Binding-site contacts:
Ligand atom O2 contacts residue PRO52 of chain 1.A at 3.4 Å.
Ligand atom O3 contacts residue TRP265 of chain 1.A at 3.0 Å (h-bond).
Ligand atom O2 contacts residue GLY296 of chain 1.A at 3.1 Å.
Ligand atom C2 contacts residue ARG20 of chain 1.A at 3.7 Å.
Ligand atom C2 contacts residue GLN22 of chain 1.A at 3.8 Å.
Ligand atom C4 contacts residue GOL1 of chain 1.D at 3.6 Å.
Ligand atom C1 contacts residue SER297 of chain 1.A at 3.8 Å.
Ligand atom C3 contacts residue ASP266 of chain 1.A at 3.4 Å.
Ligand atom O4 contacts residue GOL1 of chain 1.D at 2.8 Å (h-bond).
Ligand atom O2 contacts residue PHE260 of chain 1.A at 3.7 Å.
Ligand atom O3 contacts residue ASP132 of chain 1.A at 2.6 Å (salt-bridge).
Ligand atom C5 contacts residue TRP265 of chain 1.A at 3.6 Å (hydrophobic).
Ligand atom O2 contacts residue GLY134 of chain 1.A at 3.4 Å (h-bond).
Ligand atom O1 contacts residue GLY296 of chain 1.A at 3.4 Å.
Ligand atom C5 contacts residue TYR249 of chain 1.A at 3.5 Å (hydrophobic).
Ligand atom O4 contacts residue ARG20 of chain 1.A at 3.8 Å.
Ligand atom O2 contacts residue GLN22 of chain 1.A at 2.8 Å (h-bond).
Ligand atom C1 contacts residue PHE136 of chain 1.A at 3.8 Å (hydrophobic).
Ligand atom O5 contacts residue ARG20 of chain 1.A at 3.0 Å (salt-bridge).
Ligand atom O2 contacts residue ASP132 of chain 1.A at 2.7 Å (salt-bridge).
Ligand atom O3 contacts residue LYS131 of chain 1.A at 3.8 Å.
Ligand atom C5 contacts residue TRP192 of chain 1.A at 3.5 Å (hydrophobic).
Ligand atom O2 contacts residue SER297 of chain 1.A at 3.2 Å (h-bond).
Ligand atom O1 contacts residue SER297 of chain 1.A at 2.9 Å (h-bond).
Ligand atom C3 contacts residue ASP132 of chain 1.A at 3.6 Å.
Ligand atom O2 contacts residue PHE136 of chain 1.A at 3.7 Å.
Ligand atom O5 contacts residue GOL1 of chain 1.D at 3.2 Å.
Ligand atom C2 contacts residue GOL1 of chain 1.D at 3.8 Å.
Ligand atom C2 contacts residue ASP132 of chain 1.A at 3.4 Å.
Ligand atom C2 contacts residue PHE136 of chain 1.A at 3.7 Å (hydrophobic).
Ligand atom O3 contacts residue GLN22 of chain 1.A at 3.0 Å (h-bond).
Ligand atom C2 contacts residue SER297 of chain 1.A at 3.8 Å.
Ligand atom C1 contacts residue GOL1 of chain 1.D at 3.3 Å.
Ligand atom O1 contacts residue GOL1 of chain 1.D at 2.6 Å (h-bond).
Ligand atom O5 contacts residue TRP265 of chain 1.A at 3.5 Å (h-bond).
Ligand atom O4 contacts residue TRP265 of chain 1.A at 3.4 Å.
Ligand atom O4 contacts residue TRP192 of chain 1.A at 3.7 Å.
Ligand atom C4 contacts residue ARG20 of chain 1.A at 3.8 Å.
Ligand atom O3 contacts residue ASP266 of chain 1.A at 2.6 Å (salt-bridge).
Ligand atom C1 contacts residue TRP265 of chain 1.A at 3.4 Å (hydrophobic).

Sequence of chain 1.A:
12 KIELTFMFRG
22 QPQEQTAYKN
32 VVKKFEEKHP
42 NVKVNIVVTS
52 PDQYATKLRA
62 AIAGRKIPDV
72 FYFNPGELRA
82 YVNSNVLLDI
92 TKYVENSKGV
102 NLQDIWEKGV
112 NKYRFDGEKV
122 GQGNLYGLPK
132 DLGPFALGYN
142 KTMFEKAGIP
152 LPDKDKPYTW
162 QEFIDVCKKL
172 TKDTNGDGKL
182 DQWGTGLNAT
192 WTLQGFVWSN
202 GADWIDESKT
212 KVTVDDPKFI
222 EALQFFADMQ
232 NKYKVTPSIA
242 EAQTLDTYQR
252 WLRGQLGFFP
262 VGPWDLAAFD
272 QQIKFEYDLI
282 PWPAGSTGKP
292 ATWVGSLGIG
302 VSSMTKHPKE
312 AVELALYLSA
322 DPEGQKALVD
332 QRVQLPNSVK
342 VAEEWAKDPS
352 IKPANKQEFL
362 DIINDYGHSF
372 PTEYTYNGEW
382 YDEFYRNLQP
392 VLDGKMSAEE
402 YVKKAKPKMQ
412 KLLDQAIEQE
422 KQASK

A small-molecule ligand and the protein it binds are described below.
Small molecule (SMILES): OC[C@@H]1O[C@@H](OC[C@@H]2O[C@@H](OC[C@@H]3O[C@@H](O)[C@H](O)[C@H]3O)[C@H](O)[C@H]2O)[C@H](O)[C@H]1O